Sequence of chain 1.MA:
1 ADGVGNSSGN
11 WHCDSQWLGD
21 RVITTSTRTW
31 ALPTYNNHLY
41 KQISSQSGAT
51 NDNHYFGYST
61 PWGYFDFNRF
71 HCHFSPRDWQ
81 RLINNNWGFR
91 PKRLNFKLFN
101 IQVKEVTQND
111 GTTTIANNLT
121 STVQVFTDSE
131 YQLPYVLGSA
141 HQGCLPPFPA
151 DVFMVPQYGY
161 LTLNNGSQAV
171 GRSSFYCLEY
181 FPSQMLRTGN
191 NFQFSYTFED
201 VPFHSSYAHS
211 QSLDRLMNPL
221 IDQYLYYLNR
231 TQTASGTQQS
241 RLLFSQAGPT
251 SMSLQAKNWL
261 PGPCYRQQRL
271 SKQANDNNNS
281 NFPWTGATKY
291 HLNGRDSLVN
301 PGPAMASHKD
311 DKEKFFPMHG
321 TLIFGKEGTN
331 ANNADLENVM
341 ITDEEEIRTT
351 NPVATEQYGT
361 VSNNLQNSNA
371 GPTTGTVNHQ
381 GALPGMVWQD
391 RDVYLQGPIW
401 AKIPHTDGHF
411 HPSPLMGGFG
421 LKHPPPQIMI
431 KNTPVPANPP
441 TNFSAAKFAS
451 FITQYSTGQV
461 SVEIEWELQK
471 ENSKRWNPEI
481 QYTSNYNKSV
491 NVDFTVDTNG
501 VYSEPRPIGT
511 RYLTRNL

Sequence of chain 1.NA:
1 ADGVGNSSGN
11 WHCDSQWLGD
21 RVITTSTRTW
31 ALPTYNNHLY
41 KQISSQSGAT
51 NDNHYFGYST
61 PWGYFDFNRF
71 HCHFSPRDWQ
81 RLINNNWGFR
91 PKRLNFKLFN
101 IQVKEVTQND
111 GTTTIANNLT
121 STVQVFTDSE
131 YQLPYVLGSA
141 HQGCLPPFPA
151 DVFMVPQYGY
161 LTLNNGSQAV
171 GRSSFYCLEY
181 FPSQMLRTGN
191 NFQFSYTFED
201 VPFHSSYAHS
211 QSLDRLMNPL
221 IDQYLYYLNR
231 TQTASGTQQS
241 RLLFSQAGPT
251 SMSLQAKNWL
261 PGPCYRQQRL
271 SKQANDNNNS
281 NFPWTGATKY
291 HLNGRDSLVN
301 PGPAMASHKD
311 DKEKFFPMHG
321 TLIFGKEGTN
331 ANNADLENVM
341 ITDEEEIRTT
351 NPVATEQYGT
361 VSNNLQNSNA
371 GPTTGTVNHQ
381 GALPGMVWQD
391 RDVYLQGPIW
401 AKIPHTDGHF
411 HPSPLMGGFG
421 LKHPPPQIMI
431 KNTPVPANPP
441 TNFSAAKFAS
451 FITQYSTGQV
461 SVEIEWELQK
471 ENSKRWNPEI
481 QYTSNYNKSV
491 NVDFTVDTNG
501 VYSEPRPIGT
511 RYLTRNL

The small molecule below binds the protein below.
Small molecule (SMILES): Nc1ncnc2c1ncn2[C@H]1C[C@H](O)[C@@H](COP(=O)(O)O)O1

Binding-site contacts:
Ligand atom N9 contacts residue HIS411 of chain 1.MA at 4.5 Å.
Ligand atom C6 contacts residue SER413 of chain 1.MA at 4.4 Å.
Ligand atom N6 contacts residue SER413 of chain 1.MA at 3.6 Å.
Ligand atom N9 contacts residue PRO412 of chain 1.MA at 4.4 Å.
Ligand atom C8 contacts residue HIS411 of chain 1.MA at 3.4 Å.
Ligand atom O1P contacts residue PRO202 of chain 1.MA at 4.1 Å.
Ligand atom C6 contacts residue PRO412 of chain 1.MA at 3.6 Å (hydrophobic).
Ligand atom C2' contacts residue HIS411 of chain 1.MA at 4.3 Å.
Ligand atom N3 contacts residue PRO202 of chain 1.MA at 4.2 Å.
Ligand atom N1 contacts residue PRO412 of chain 1.MA at 3.7 Å.
Ligand atom N7 contacts residue SER413 of chain 1.MA at 4.3 Å.
Ligand atom C2 contacts residue PRO412 of chain 1.MA at 4.2 Å (hydrophobic).
Ligand atom N3 contacts residue PRO412 of chain 1.MA at 4.0 Å.
Ligand atom N7 contacts residue HIS411 of chain 1.MA at 3.7 Å.
Ligand atom C6 contacts residue GLY420 of chain 1.MA at 4.3 Å.
Ligand atom N9 contacts residue PRO202 of chain 1.MA at 4.3 Å.
Ligand atom C5 contacts residue PRO412 of chain 1.MA at 4.1 Å (hydrophobic).
Ligand atom C4 contacts residue PRO202 of chain 1.MA at 4.0 Å (hydrophobic).
Ligand atom C8 contacts residue PRO202 of chain 1.MA at 4.4 Å (hydrophobic).
Ligand atom N7 contacts residue PRO202 of chain 1.MA at 4.2 Å.
Ligand atom O4' contacts residue PRO202 of chain 1.MA at 4.4 Å.
Ligand atom C6 contacts residue VAL201 of chain 1.MA at 4.5 Å (hydrophobic).
Ligand atom C6 contacts residue PRO202 of chain 1.MA at 4.0 Å (hydrophobic).
Ligand atom O5' contacts residue PRO202 of chain 1.MA at 4.1 Å.
Ligand atom N1 contacts residue GLY420 of chain 1.MA at 3.2 Å (h-bond).
Ligand atom N6 contacts residue GLY420 of chain 1.MA at 3.6 Å.
Ligand atom C5 contacts residue PRO202 of chain 1.MA at 3.9 Å (hydrophobic).
Ligand atom P contacts residue PRO202 of chain 1.MA at 4.4 Å.
Ligand atom C2 contacts residue GLY420 of chain 1.MA at 3.8 Å.
Ligand atom N1 contacts residue VAL201 of chain 1.MA at 4.0 Å.
Ligand atom C5' contacts residue PRO202 of chain 1.MA at 4.2 Å (hydrophobic).
Ligand atom N6 contacts residue VAL201 of chain 1.MA at 4.5 Å.
Ligand atom C4 contacts residue PRO412 of chain 1.MA at 4.1 Å (hydrophobic).
Ligand atom O3' contacts residue HIS409 of chain 1.NA at 4.4 Å.
Ligand atom O3P contacts residue PRO202 of chain 1.MA at 4.1 Å.
Ligand atom N6 contacts residue PRO412 of chain 1.MA at 3.6 Å.
Ligand atom N1 contacts residue PRO202 of chain 1.MA at 4.0 Å.
Ligand atom C2 contacts residue PRO202 of chain 1.MA at 4.0 Å (hydrophobic).